Binding-site contacts:
Ligand atom C10 contacts residue DMS1 of chain 2.F at 3.4 Å.
Ligand atom C30 contacts residue LEU137 of chain 2.B at 3.5 Å (hydrophobic).
Ligand atom C16 contacts residue ALA109 of chain 2.B at 3.8 Å (hydrophobic).
Ligand atom C13 contacts residue ALA68 of chain 2.B at 3.9 Å (hydrophobic).
Ligand atom C3 contacts residue ILE141 of chain 2.B at 3.8 Å (hydrophobic).
Ligand atom N5 contacts residue PHE129 of chain 2.B at 4.0 Å.
Ligand atom C27 contacts residue LEU132 of chain 2.B at 3.7 Å (hydrophobic).
Ligand atom C26 contacts residue LEU132 of chain 2.B at 4.0 Å (hydrophobic).
Ligand atom C3 contacts residue PHE142 of chain 2.B at 3.5 Å (hydrophobic).
Ligand atom C9 contacts residue DMS1 of chain 2.F at 3.9 Å.
Ligand atom C31 contacts residue LEU137 of chain 2.B at 3.8 Å (hydrophobic).
Ligand atom C3 contacts residue ILE138 of chain 2.B at 4.0 Å (hydrophobic).
Ligand atom C1 contacts residue MET106 of chain 2.B at 3.4 Å (hydrophobic).
Ligand atom O24 contacts residue HIS220 of chain 2.B at 3.5 Å.
Ligand atom C8 contacts residue HIS64 of chain 2.B at 3.7 Å.
Ligand atom O23 contacts residue CYS61 of chain 2.B at 3.1 Å.
Ligand atom O20 contacts residue GLN27 of chain 2.B at 4.0 Å.
Ligand atom O19 contacts residue ARG108 of chain 2.B at 4.0 Å.
Ligand atom C21 contacts residue GLN27 of chain 2.B at 3.4 Å.
Ligand atom C9 contacts residue HIS64 of chain 2.B at 3.6 Å.
Ligand atom C6 contacts residue CYS61 of chain 2.B at 3.8 Å (hydrophobic).
Ligand atom C25 contacts residue ILE138 of chain 2.B at 3.9 Å (hydrophobic).
Ligand atom C25 contacts residue CYS61 of chain 2.B at 3.7 Å (hydrophobic).
Ligand atom C7 contacts residue PHE119 of chain 2.B at 3.9 Å (hydrophobic).
Ligand atom C30 contacts residue HIS220 of chain 2.B at 3.6 Å.
Ligand atom C27 contacts residue CYS61 of chain 2.B at 3.4 Å (hydrophobic).
Ligand atom C14 contacts residue ALA68 of chain 2.B at 4.0 Å (hydrophobic).
Ligand atom C29 contacts residue TRP58 of chain 2.B at 3.4 Å (hydrophobic).
Ligand atom C28 contacts residue TRP58 of chain 2.B at 3.3 Å (hydrophobic).
Ligand atom C12 contacts residue DMS1 of chain 2.F at 3.7 Å.
Ligand atom C4 contacts residue PHE129 of chain 2.B at 3.6 Å (hydrophobic).
Ligand atom O20 contacts residue ARG105 of chain 2.B at 4.0 Å.
Ligand atom C31 contacts residue HIS220 of chain 2.B at 3.5 Å.
Ligand atom C14 contacts residue GLN27 of chain 2.B at 3.8 Å.
Ligand atom S11 contacts residue PHE119 of chain 2.B at 3.9 Å.
Ligand atom C6 contacts residue PHE119 of chain 2.B at 3.5 Å (hydrophobic).
Ligand atom O19 contacts residue ALA109 of chain 2.B at 3.7 Å.
Ligand atom C21 contacts residue LEU28 of chain 2.B at 3.4 Å (hydrophobic).
Ligand atom C6 contacts residue PHE129 of chain 2.B at 3.7 Å (hydrophobic).
Ligand atom S11 contacts residue DMS1 of chain 2.F at 3.5 Å.

Sequence of chain 2.B:
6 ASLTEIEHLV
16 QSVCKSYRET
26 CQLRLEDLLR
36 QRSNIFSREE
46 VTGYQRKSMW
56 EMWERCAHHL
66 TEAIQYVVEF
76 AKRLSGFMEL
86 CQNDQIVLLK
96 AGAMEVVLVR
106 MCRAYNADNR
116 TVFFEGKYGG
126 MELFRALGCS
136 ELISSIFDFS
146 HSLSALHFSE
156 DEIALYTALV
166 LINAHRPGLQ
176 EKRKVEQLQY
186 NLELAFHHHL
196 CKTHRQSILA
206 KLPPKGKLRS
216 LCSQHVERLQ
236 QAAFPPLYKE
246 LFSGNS

A small-molecule ligand and the protein it binds are described below.
Small molecule (SMILES): CC(C)CN(Cc1ccc(-c2ccc(S(C)(=O)=O)cc2)s1)S(=O)(=O)Cc1ccccc1